This protein binds this small molecule.
Small molecule (SMILES): OC[C@H]1O[C@@H](O)[C@H](O)[C@@H](O)[C@H]1O

Sequence of chain 1.B:
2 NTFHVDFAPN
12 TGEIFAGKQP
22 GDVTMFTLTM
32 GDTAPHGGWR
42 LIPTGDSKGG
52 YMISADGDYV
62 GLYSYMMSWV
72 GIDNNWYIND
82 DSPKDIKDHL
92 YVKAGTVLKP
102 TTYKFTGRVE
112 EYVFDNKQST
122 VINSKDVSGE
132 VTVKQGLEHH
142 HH

Binding-site contacts:
Ligand atom C6 contacts residue PHE115 of chain 1.B at 4.2 Å (hydrophobic).
Ligand atom O2 contacts residue TYR78 of chain 1.B at 4.3 Å.
Ligand atom C1 contacts residue ASP74 of chain 1.B at 3.9 Å.
Ligand atom C2 contacts residue ASN76 of chain 1.B at 4.2 Å.
Ligand atom C4 contacts residue TYR78 of chain 1.B at 4.2 Å (hydrophobic).
Ligand atom C5 contacts residue TYR78 of chain 1.B at 3.7 Å (hydrophobic).
Ligand atom O6 contacts residue ASN80 of chain 1.B at 2.9 Å (h-bond).
Ligand atom C3 contacts residue ARG41 of chain 1.B at 3.8 Å.
Ligand atom O3 contacts residue ASN76 of chain 1.B at 2.6 Å (h-bond).
Ligand atom C6 contacts residue ASN80 of chain 1.B at 3.2 Å.
Ligand atom C1 contacts residue TYR78 of chain 1.B at 3.9 Å (hydrophobic).
Ligand atom O4 contacts residue ARG41 of chain 1.B at 2.7 Å (salt-bridge).
Ligand atom C3 contacts residue ASN76 of chain 1.B at 3.5 Å.
Ligand atom O3 contacts residue ASP74 of chain 1.B at 4.0 Å.
Ligand atom C3 contacts residue TYR78 of chain 1.B at 4.0 Å (hydrophobic).
Ligand atom O1 contacts residue VAL71 of chain 1.B at 4.4 Å.
Ligand atom O6 contacts residue PHE115 of chain 1.B at 4.1 Å.
Ligand atom O2 contacts residue VAL71 of chain 1.B at 3.6 Å.
Ligand atom O5 contacts residue TYR78 of chain 1.B at 4.4 Å.
Ligand atom C5 contacts residue TYR113 of chain 1.B at 4.0 Å (hydrophobic).
Ligand atom C4 contacts residue ARG41 of chain 1.B at 3.5 Å.
Ligand atom C2 contacts residue ASP74 of chain 1.B at 3.0 Å.
Ligand atom C2 contacts residue TYR78 of chain 1.B at 4.3 Å (hydrophobic).
Ligand atom C3 contacts residue ASP74 of chain 1.B at 4.1 Å.
Ligand atom O2 contacts residue ASN76 of chain 1.B at 3.3 Å (h-bond).
Ligand atom O6 contacts residue TYR113 of chain 1.B at 4.2 Å.
Ligand atom O2 contacts residue ASP74 of chain 1.B at 2.3 Å (salt-bridge).
Ligand atom C4 contacts residue TYR113 of chain 1.B at 4.0 Å (hydrophobic).
Ligand atom C6 contacts residue TYR113 of chain 1.B at 3.5 Å (hydrophobic).
Ligand atom O4 contacts residue SER120 of chain 1.B at 3.5 Å (h-bond).
Ligand atom O1 contacts residue ASP74 of chain 1.B at 3.5 Å (salt-bridge).
Ligand atom C1 contacts residue VAL71 of chain 1.B at 4.4 Å (hydrophobic).
Ligand atom C6 contacts residue TYR78 of chain 1.B at 4.2 Å (hydrophobic).
Ligand atom O6 contacts residue TYR78 of chain 1.B at 4.1 Å.
Ligand atom C5 contacts residue ASN80 of chain 1.B at 4.2 Å.
Ligand atom O3 contacts residue ARG41 of chain 1.B at 2.8 Å (salt-bridge).